Binding-site contacts:
Ligand atom CG2 contacts residue HIS277 of chain 6.U at 3.3 Å.
Ligand atom CG2 contacts residue ASN281 of chain 6.U at 3.6 Å.
Ligand atom CA contacts residue ASN227 of chain 6.U at 3.7 Å.
Ligand atom CD contacts residue TYR273 of chain 6.U at 3.3 Å (hydrophobic).
Ligand atom C contacts residue ASN227 of chain 6.U at 3.5 Å.
Ligand atom C contacts residue TYR94 of chain 6.U at 4.0 Å (hydrophobic).
Ligand atom CA contacts residue THR235 of chain 6.U at 3.6 Å.
Ligand atom CG2 contacts residue LEU286 of chain 6.U at 3.7 Å (hydrophobic).
Ligand atom CG contacts residue TYR273 of chain 6.U at 3.6 Å (hydrophobic).
Ligand atom C contacts residue LEU286 of chain 6.U at 3.8 Å (hydrophobic).
Ligand atom N contacts residue ASN227 of chain 6.U at 3.0 Å (h-bond).
Ligand atom O contacts residue LYS234 of chain 6.U at 3.6 Å.
Ligand atom O contacts residue THR235 of chain 6.U at 3.0 Å (h-bond).
Ligand atom O contacts residue HIS277 of chain 6.U at 3.4 Å.
Ligand atom O contacts residue ASN281 of chain 6.U at 2.6 Å (h-bond).
Ligand atom C contacts residue THR235 of chain 6.U at 3.6 Å.
Ligand atom CG contacts residue HIS277 of chain 6.U at 3.8 Å.
Ligand atom CG1 contacts residue VAL280 of chain 6.U at 4.0 Å (hydrophobic).
Ligand atom N contacts residue THR235 of chain 6.U at 3.5 Å (h-bond).
Ligand atom CD1 contacts residue TYR91 of chain 6.U at 3.9 Å (hydrophobic).
Ligand atom O contacts residue LEU286 of chain 6.U at 3.2 Å.
Ligand atom C contacts residue ASN281 of chain 6.U at 3.8 Å.
Ligand atom CB contacts residue HIS277 of chain 6.U at 3.7 Å.
Ligand atom CG2 contacts residue GLU236 of chain 6.U at 3.3 Å.
Ligand atom CD contacts residue HIS277 of chain 6.U at 3.9 Å.
Ligand atom CG contacts residue ASP233 of chain 6.U at 3.0 Å.
Ligand atom CG contacts residue LYS234 of chain 6.U at 3.3 Å.
Ligand atom CB contacts residue LEU286 of chain 6.U at 3.9 Å (hydrophobic).
Ligand atom N contacts residue THR235 of chain 6.U at 3.9 Å.
Ligand atom CG1 contacts residue TYR94 of chain 6.U at 3.8 Å (hydrophobic).
Ligand atom O contacts residue THR235 of chain 6.U at 3.1 Å (h-bond).
Ligand atom CB contacts residue TYR238 of chain 6.U at 3.6 Å (hydrophobic).
Ligand atom CD1 contacts residue TYR94 of chain 6.U at 3.5 Å (hydrophobic).
Ligand atom N contacts residue TYR273 of chain 6.U at 3.9 Å.
Ligand atom O contacts residue ASN227 of chain 6.U at 3.6 Å.
Ligand atom CG2 contacts residue PHE278 of chain 6.U at 3.7 Å (hydrophobic).
Ligand atom CB contacts residue ASP233 of chain 6.U at 3.0 Å.
Ligand atom O contacts residue TYR94 of chain 6.U at 2.9 Å.
Ligand atom C contacts residue THR235 of chain 6.U at 3.6 Å.
Ligand atom C contacts residue THR235 of chain 6.U at 3.6 Å.

A protein and the small-molecule ligand that binds it are described below.
Small molecule (SMILES): CC[C@H](C)[C@H](NC(=O)[C@H](CO)NC(=O)[C@H](CCCN=C(N)N)NC(=O)[C@@H](NC(=O)[C@@H]1CCCN1C(=O)[C@@H]1CCCN1C(=O)[C@H](C)N)C(C)C)C(=O)N[C@H](C=O)Cc1ccc(O)cc1

Sequence of chain 6.U:
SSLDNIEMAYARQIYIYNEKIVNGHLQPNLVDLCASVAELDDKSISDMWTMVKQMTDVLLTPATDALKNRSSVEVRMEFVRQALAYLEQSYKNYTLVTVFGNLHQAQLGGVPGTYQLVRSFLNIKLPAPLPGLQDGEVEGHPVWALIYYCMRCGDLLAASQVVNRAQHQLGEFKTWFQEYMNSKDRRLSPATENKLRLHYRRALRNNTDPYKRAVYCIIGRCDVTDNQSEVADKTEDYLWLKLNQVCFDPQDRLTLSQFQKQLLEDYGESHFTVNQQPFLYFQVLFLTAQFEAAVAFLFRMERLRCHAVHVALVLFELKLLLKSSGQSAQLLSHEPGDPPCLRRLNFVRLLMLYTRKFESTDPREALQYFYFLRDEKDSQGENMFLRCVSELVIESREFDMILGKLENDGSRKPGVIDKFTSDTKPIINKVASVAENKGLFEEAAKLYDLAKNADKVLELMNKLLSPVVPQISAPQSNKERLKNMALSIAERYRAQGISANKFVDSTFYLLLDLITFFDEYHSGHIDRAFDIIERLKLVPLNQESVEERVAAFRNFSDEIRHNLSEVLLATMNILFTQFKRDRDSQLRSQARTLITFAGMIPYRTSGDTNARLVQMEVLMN